The small molecule below binds the protein below.
Small molecule (SMILES): CO[C@H]1O[C@H](CO)[C@@H](O)[C@H](O)[C@@H]1O

Sequence of chain 1.E:
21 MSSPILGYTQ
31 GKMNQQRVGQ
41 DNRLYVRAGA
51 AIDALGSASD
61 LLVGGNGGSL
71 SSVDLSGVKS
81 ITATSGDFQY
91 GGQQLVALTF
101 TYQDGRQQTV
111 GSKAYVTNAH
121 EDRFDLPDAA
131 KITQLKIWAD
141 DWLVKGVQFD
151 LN

Binding-site contacts:
Ligand atom C5 contacts residue ALA50 of chain 1.E at 4.0 Å (hydrophobic).
Ligand atom O4 contacts residue ASP53 of chain 1.E at 2.3 Å (salt-bridge).
Ligand atom C1 contacts residue ALA50 of chain 1.E at 3.9 Å (hydrophobic).
Ligand atom O4 contacts residue GLY68 of chain 1.E at 3.5 Å (h-bond).
Ligand atom C6 contacts residue PHE88 of chain 1.E at 4.2 Å (hydrophobic).
Ligand atom O6 contacts residue ILE52 of chain 1.E at 4.3 Å.
Ligand atom O2 contacts residue ALA50 of chain 1.E at 4.3 Å.
Ligand atom O3 contacts residue GLY67 of chain 1.E at 3.5 Å.
Ligand atom C6 contacts residue LEU143 of chain 1.E at 4.0 Å (hydrophobic).
Ligand atom C3 contacts residue ASP53 of chain 1.E at 4.3 Å.
Ligand atom O6 contacts residue ALA50 of chain 1.E at 2.8 Å (h-bond).
Ligand atom C6 contacts residue ASP53 of chain 1.E at 3.1 Å.
Ligand atom C4 contacts residue GLY67 of chain 1.E at 4.2 Å.
Ligand atom O5 contacts residue ALA50 of chain 1.E at 3.0 Å (h-bond).
Ligand atom O3 contacts residue ASP53 of chain 1.E at 4.4 Å.
Ligand atom C4 contacts residue ASP53 of chain 1.E at 3.1 Å.
Ligand atom O6 contacts residue ALA48 of chain 1.E at 4.5 Å.
Ligand atom C2 contacts residue GLY68 of chain 1.E at 4.4 Å.
Ligand atom O6 contacts residue ALA51 of chain 1.E at 2.3 Å (h-bond).
Ligand atom O5 contacts residue ALA51 of chain 1.E at 4.2 Å.
Ligand atom C3 contacts residue GLY68 of chain 1.E at 3.6 Å.
Ligand atom O6 contacts residue GLY49 of chain 1.E at 3.4 Å.
Ligand atom O2 contacts residue GLY49 of chain 1.E at 3.8 Å.
Ligand atom C6 contacts residue ALA51 of chain 1.E at 3.5 Å (hydrophobic).
Ligand atom C4 contacts residue GLY68 of chain 1.E at 3.5 Å.
Ligand atom C7 contacts residue TYR90 of chain 1.E at 3.5 Å (hydrophobic).
Ligand atom C7 contacts residue ALA50 of chain 1.E at 3.8 Å (hydrophobic).
Ligand atom O2 contacts residue GLY68 of chain 1.E at 3.7 Å.
Ligand atom O3 contacts residue GLY68 of chain 1.E at 2.5 Å (h-bond).
Ligand atom C5 contacts residue ASP53 of chain 1.E at 3.9 Å.
Ligand atom C6 contacts residue GLY49 of chain 1.E at 4.5 Å.
Ligand atom O6 contacts residue PHE88 of chain 1.E at 4.4 Å.
Ligand atom O5 contacts residue GLY49 of chain 1.E at 4.0 Å.
Ligand atom O1 contacts residue ALA50 of chain 1.E at 4.3 Å.
Ligand atom C3 contacts residue GLY67 of chain 1.E at 4.5 Å.
Ligand atom O4 contacts residue GLY67 of chain 1.E at 3.7 Å.
Ligand atom C6 contacts residue ALA50 of chain 1.E at 3.8 Å (hydrophobic).
Ligand atom O6 contacts residue ASP53 of chain 1.E at 3.1 Å (salt-bridge).